Sequence of chain 1.B:
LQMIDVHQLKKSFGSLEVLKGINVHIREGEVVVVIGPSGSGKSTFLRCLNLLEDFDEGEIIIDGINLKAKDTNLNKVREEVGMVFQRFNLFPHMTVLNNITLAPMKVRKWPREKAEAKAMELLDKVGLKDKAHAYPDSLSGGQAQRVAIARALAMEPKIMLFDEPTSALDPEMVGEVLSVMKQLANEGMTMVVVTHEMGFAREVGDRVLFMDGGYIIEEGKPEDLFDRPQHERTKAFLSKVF

This small molecule binds to this protein.
Small molecule (SMILES): Nc1ncnc2c1ncn2[C@@H]1O[C@H](CO[P](=O)(O)O[P](=O)(O)S)[C@@H](O)[C@H]1O

Sequence of chain 1.C:
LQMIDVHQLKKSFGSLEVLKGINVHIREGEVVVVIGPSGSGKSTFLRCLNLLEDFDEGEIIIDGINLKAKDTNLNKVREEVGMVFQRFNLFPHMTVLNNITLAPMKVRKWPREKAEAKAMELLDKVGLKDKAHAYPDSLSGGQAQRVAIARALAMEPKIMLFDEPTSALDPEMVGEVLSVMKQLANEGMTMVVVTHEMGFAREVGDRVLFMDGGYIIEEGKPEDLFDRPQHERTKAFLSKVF

Binding-site contacts:
Ligand atom PA contacts residue GLY62 of chain 1.C at 3.8 Å.
Ligand atom PB contacts residue LYS63 of chain 1.C at 3.6 Å.
Ligand atom O2' contacts residue GLU218 of chain 1.B at 3.4 Å (salt-bridge).
Ligand atom PB contacts residue GLY60 of chain 1.C at 3.7 Å.
Ligand atom N3 contacts residue GLU218 of chain 1.B at 3.8 Å.
Ligand atom O2B contacts residue SER61 of chain 1.C at 3.1 Å (h-bond).
Ligand atom C4' contacts residue VAL39 of chain 1.C at 3.8 Å (hydrophobic).
Ligand atom C6 contacts residue LEU199 of chain 1.B at 3.8 Å (hydrophobic).
Ligand atom PB contacts residue GLY62 of chain 1.C at 3.7 Å.
Ligand atom N1 contacts residue LEU199 of chain 1.B at 3.3 Å.
Ligand atom N3 contacts residue PHE34 of chain 1.C at 3.5 Å.
Ligand atom O2B contacts residue LYS63 of chain 1.C at 2.9 Å (salt-bridge).
Ligand atom O3A contacts residue GLY62 of chain 1.C at 3.3 Å (h-bond).
Ligand atom O1A contacts residue THR65 of chain 1.C at 2.8 Å (h-bond).
Ligand atom O1B contacts residue LYS63 of chain 1.C at 3.5 Å (salt-bridge).
Ligand atom O2B contacts residue GLY60 of chain 1.C at 3.6 Å (h-bond).
Ligand atom S3B contacts residue SER59 of chain 1.C at 3.7 Å.
Ligand atom C2 contacts residue PHE34 of chain 1.C at 3.7 Å (hydrophobic).
Ligand atom O3A contacts residue SER61 of chain 1.C at 3.7 Å.
Ligand atom N6 contacts residue LEU199 of chain 1.B at 3.8 Å.
Ligand atom S3B contacts residue GLY60 of chain 1.C at 3.2 Å (h-bond).
Ligand atom O1A contacts residue LYS63 of chain 1.C at 3.7 Å.
Ligand atom C6 contacts residue PHE34 of chain 1.C at 3.8 Å (hydrophobic).
Ligand atom C5 contacts residue PHE34 of chain 1.C at 3.4 Å (hydrophobic).
Ligand atom C4 contacts residue PHE34 of chain 1.C at 3.5 Å (hydrophobic).
Ligand atom O4' contacts residue VAL39 of chain 1.C at 3.1 Å.
Ligand atom N7 contacts residue PHE34 of chain 1.C at 3.7 Å.
Ligand atom O2B contacts residue GLY62 of chain 1.C at 3.1 Å (h-bond).
Ligand atom N9 contacts residue PHE34 of chain 1.C at 3.8 Å.
Ligand atom O1A contacts residue SER64 of chain 1.C at 3.5 Å (h-bond).
Ligand atom N6 contacts residue GLY196 of chain 1.B at 3.3 Å.
Ligand atom O3A contacts residue GLY60 of chain 1.C at 3.5 Å.
Ligand atom C5' contacts residue GLY60 of chain 1.C at 3.7 Å.
Ligand atom O1A contacts residue GLY62 of chain 1.C at 3.1 Å.
Ligand atom O1B contacts residue SER64 of chain 1.C at 2.8 Å (h-bond).
Ligand atom C5' contacts residue GLY62 of chain 1.C at 3.8 Å.
Ligand atom C5' contacts residue VAL39 of chain 1.C at 3.5 Å (hydrophobic).
Ligand atom O2A contacts residue SER64 of chain 1.C at 3.8 Å.
Ligand atom O2B contacts residue PRO58 of chain 1.C at 3.8 Å.
Ligand atom PA contacts residue THR65 of chain 1.C at 3.8 Å.